This small molecule binds to this protein.
Small molecule (SMILES): CC(=O)N[C@@H]1[C@@H](O[C@@H]2O[C@H](CO)[C@H](O)[C@H](O[C@]3(C(=O)O)C[C@H](O)[C@@H](NC(C)=O)[C@H]([C@H](O)[C@H](O)CO)O3)[C@H]2O)[C@H](O)[C@@H](CO)O[C@H]1O

Sequence of chain 1.A:
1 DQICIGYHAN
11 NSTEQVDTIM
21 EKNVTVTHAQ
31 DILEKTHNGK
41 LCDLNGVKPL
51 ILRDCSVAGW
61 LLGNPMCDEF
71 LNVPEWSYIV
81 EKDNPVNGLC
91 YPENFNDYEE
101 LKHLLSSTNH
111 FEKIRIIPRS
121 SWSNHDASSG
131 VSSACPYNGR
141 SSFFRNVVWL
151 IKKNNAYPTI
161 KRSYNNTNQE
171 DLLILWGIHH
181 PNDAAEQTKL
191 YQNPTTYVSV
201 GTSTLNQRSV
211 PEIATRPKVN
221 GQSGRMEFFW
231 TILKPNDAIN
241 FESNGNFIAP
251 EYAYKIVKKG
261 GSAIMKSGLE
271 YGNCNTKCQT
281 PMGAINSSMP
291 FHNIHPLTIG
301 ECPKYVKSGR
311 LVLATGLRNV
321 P

Binding-site contacts:
Ligand atom C4 contacts residue VAL131 of chain 1.A at 3.6 Å (hydrophobic).
Ligand atom O8 contacts residue TYR91 of chain 1.A at 3.0 Å (h-bond).
Ligand atom O1B contacts residue GLN222 of chain 1.A at 3.2 Å (h-bond).
Ligand atom C7 contacts residue TRP149 of chain 1.A at 3.5 Å (hydrophobic).
Ligand atom C4 contacts residue GLN222 of chain 1.A at 3.9 Å.
Ligand atom O10 contacts residue LEU190 of chain 1.A at 3.7 Å.
Ligand atom C6 contacts residue GLU186 of chain 1.A at 3.6 Å.
Ligand atom O8 contacts residue GLN222 of chain 1.A at 3.3 Å (h-bond).
Ligand atom C2 contacts residue GLN222 of chain 1.A at 3.8 Å.
Ligand atom C9 contacts residue GLU186 of chain 1.A at 3.0 Å.
Ligand atom C11 contacts residue ILE151 of chain 1.A at 3.7 Å (hydrophobic).
Ligand atom O1B contacts residue SER132 of chain 1.A at 2.5 Å (h-bond).
Ligand atom O1A contacts residue GLN222 of chain 1.A at 3.4 Å (h-bond).
Ligand atom C11 contacts residue SER129 of chain 1.A at 3.2 Å.
Ligand atom C11 contacts residue TRP149 of chain 1.A at 3.8 Å (hydrophobic).
Ligand atom O9 contacts residue TYR91 of chain 1.A at 2.8 Å (h-bond).
Ligand atom C8 contacts residue GLU186 of chain 1.A at 3.8 Å.
Ligand atom O7 contacts residue LEU190 of chain 1.A at 3.5 Å.
Ligand atom N5 contacts residue VAL131 of chain 1.A at 3.1 Å (h-bond).
Ligand atom C1 contacts residue SER132 of chain 1.A at 3.4 Å.
Ligand atom O1A contacts residue SER133 of chain 1.A at 2.7 Å (h-bond).
Ligand atom C11 contacts residue GLY130 of chain 1.A at 3.8 Å.
Ligand atom O9 contacts residue HIS179 of chain 1.A at 2.8 Å (h-bond).
Ligand atom O6 contacts residue GLU186 of chain 1.A at 4.0 Å.
Ligand atom C5 contacts residue VAL131 of chain 1.A at 3.9 Å (hydrophobic).
Ligand atom O6 contacts residue GLN222 of chain 1.A at 3.7 Å.
Ligand atom O8 contacts residue TRP149 of chain 1.A at 3.8 Å.
Ligand atom O9 contacts residue GLU186 of chain 1.A at 2.8 Å (salt-bridge).
Ligand atom C1 contacts residue SER133 of chain 1.A at 3.6 Å.
Ligand atom O4 contacts residue GLN222 of chain 1.A at 3.0 Å (h-bond).
Ligand atom C8 contacts residue TYR91 of chain 1.A at 3.9 Å (hydrophobic).
Ligand atom O3 contacts residue GLN222 of chain 1.A at 3.5 Å (h-bond).
Ligand atom C9 contacts residue LEU190 of chain 1.A at 3.9 Å (hydrophobic).
Ligand atom C6 contacts residue ASN182 of chain 1.A at 4.0 Å.
Ligand atom C10 contacts residue SER129 of chain 1.A at 3.9 Å.
Ligand atom C9 contacts residue TYR91 of chain 1.A at 3.6 Å (hydrophobic).
Ligand atom O1A contacts residue SER132 of chain 1.A at 3.4 Å (h-bond).
Ligand atom O1B contacts residue SER133 of chain 1.A at 3.8 Å.
Ligand atom C9 contacts residue HIS179 of chain 1.A at 3.3 Å.
Ligand atom C1 contacts residue GLN222 of chain 1.A at 3.5 Å.